Sequence of chain 1.C:
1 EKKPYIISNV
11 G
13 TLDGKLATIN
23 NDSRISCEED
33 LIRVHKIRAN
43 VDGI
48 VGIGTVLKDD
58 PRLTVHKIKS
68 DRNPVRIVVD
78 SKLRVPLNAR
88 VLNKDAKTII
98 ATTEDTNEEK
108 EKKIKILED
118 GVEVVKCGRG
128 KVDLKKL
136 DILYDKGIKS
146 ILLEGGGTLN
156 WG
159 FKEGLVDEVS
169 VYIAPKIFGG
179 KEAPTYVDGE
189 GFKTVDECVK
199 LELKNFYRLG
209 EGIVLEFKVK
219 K

Binding-site contacts:
Ligand atom C52 contacts residue ILE7 of chain 1.C at 3.7 Å (hydrophobic).
Ligand atom C6 contacts residue TYR5 of chain 1.C at 4.4 Å (hydrophobic).
Ligand atom C50 contacts residue TYR5 of chain 1.C at 3.4 Å (hydrophobic).
Ligand atom C40 contacts residue TYR5 of chain 1.C at 4.1 Å (hydrophobic).
Ligand atom C61 contacts residue ILE7 of chain 1.C at 3.2 Å (hydrophobic).
Ligand atom C42 contacts residue ILE7 of chain 1.C at 3.6 Å (hydrophobic).
Ligand atom C3 contacts residue TYR5 of chain 1.C at 4.5 Å (hydrophobic).
Ligand atom C62 contacts residue GLU166 of chain 1.C at 4.2 Å.
Ligand atom O20 contacts residue ASN42 of chain 1.C at 4.0 Å.
Ligand atom O1 contacts residue TYR5 of chain 1.C at 3.6 Å.
Ligand atom C11 contacts residue ASN42 of chain 1.C at 4.0 Å.
Ligand atom C62 contacts residue ILE7 of chain 1.C at 3.8 Å (hydrophobic).
Ligand atom C30 contacts residue TYR5 of chain 1.C at 4.2 Å (hydrophobic).
Ligand atom C22 contacts residue GLU166 of chain 1.C at 3.5 Å.
Ligand atom O20 contacts residue SER145 of chain 1.C at 3.5 Å.
Ligand atom C10 contacts residue TYR5 of chain 1.C at 4.2 Å (hydrophobic).
Ligand atom C30 contacts residue SER145 of chain 1.C at 4.3 Å.
Ligand atom C60 contacts residue TYR5 of chain 1.C at 3.5 Å (hydrophobic).
Ligand atom C61 contacts residue ASN42 of chain 1.C at 4.5 Å.
Ligand atom O50 contacts residue TYR5 of chain 1.C at 4.0 Å.
Ligand atom C5 contacts residue TYR5 of chain 1.C at 3.9 Å (hydrophobic).
Ligand atom C42 contacts residue ILE39 of chain 1.C at 3.7 Å (hydrophobic).
Ligand atom C61 contacts residue VAL43 of chain 1.C at 4.2 Å (hydrophobic).
Ligand atom C32 contacts residue ILE39 of chain 1.C at 4.1 Å (hydrophobic).
Ligand atom O30 contacts residue SER145 of chain 1.C at 4.3 Å.
Ligand atom C12 contacts residue GLU166 of chain 1.C at 3.7 Å.
Ligand atom C11 contacts residue ILE7 of chain 1.C at 4.4 Å (hydrophobic).

A protein and the small-molecule ligand that binds it are described below.
Small molecule (SMILES): OC[C@H]1O[C@H](O[C@H]2[C@H](O)[C@@H](O)[C@H](OCCC3CCCCC3)O[C@@H]2CO)[C@H](O)[C@@H](O)[C@@H]1O